Sequence of chain 1.C:
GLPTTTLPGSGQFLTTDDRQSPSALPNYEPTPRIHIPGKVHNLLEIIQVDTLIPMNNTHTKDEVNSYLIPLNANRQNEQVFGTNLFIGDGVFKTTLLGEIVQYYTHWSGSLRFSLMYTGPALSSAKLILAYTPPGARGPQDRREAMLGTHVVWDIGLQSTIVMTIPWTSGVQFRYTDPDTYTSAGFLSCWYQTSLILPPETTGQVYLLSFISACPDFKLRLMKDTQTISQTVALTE

This small molecule binds to this protein.
Small molecule (SMILES): Cc1cc(CCCCCOc2ccc(C3=NCCO3)cc2)on1

Sequence of chain 1.A:
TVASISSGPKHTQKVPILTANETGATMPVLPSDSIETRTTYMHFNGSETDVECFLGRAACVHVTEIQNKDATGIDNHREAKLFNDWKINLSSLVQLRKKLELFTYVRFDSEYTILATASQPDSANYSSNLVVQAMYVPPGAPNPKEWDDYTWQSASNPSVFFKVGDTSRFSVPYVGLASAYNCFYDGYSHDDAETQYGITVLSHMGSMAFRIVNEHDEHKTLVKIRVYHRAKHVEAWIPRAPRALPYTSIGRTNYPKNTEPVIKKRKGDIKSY

Binding-site contacts:
Ligand atom C5B contacts residue MET224 of chain 1.A at 3.9 Å (hydrophobic).
Ligand atom N2 contacts residue LEU106 of chain 1.A at 3.8 Å.
Ligand atom N3A contacts residue ALA24 of chain 1.C at 3.8 Å.
Ligand atom C5A contacts residue VAL176 of chain 1.A at 3.6 Å (hydrophobic).
Ligand atom N3A contacts residue PRO174 of chain 1.A at 3.7 Å.
Ligand atom C3C contacts residue TYR128 of chain 1.A at 3.4 Å (hydrophobic).
Ligand atom O1B contacts residue ILE104 of chain 1.A at 3.9 Å.
Ligand atom C5A contacts residue PHE186 of chain 1.A at 3.5 Å (hydrophobic).
Ligand atom N3A contacts residue PHE186 of chain 1.A at 4.0 Å.
Ligand atom C2B contacts residue VAL188 of chain 1.A at 3.5 Å (hydrophobic).
Ligand atom C3B contacts residue VAL188 of chain 1.A at 3.8 Å (hydrophobic).
Ligand atom O1A contacts residue PHE186 of chain 1.A at 3.0 Å.
Ligand atom C1B contacts residue VAL188 of chain 1.A at 3.8 Å (hydrophobic).
Ligand atom C6B contacts residue ILE104 of chain 1.A at 3.6 Å (hydrophobic).
Ligand atom C3B contacts residue TYR152 of chain 1.A at 3.7 Å (hydrophobic).
Ligand atom C4 contacts residue LEU106 of chain 1.A at 3.9 Å (hydrophobic).
Ligand atom C2A contacts residue PHE186 of chain 1.A at 3.3 Å (hydrophobic).
Ligand atom C6B contacts residue TYR128 of chain 1.A at 3.3 Å (hydrophobic).
Ligand atom C5B contacts residue PHE186 of chain 1.A at 3.9 Å (hydrophobic).
Ligand atom C2C contacts residue TYR197 of chain 1.A at 3.7 Å (hydrophobic).
Ligand atom O1B contacts residue TYR128 of chain 1.A at 3.4 Å (h-bond).
Ligand atom C5C contacts residue VAL191 of chain 1.A at 3.8 Å (hydrophobic).
Ligand atom N3A contacts residue TYR152 of chain 1.A at 3.5 Å.
Ligand atom C4C contacts residue VAL188 of chain 1.A at 3.7 Å (hydrophobic).
Ligand atom C4A contacts residue PRO174 of chain 1.A at 3.1 Å (hydrophobic).
Ligand atom C1C contacts residue LEU106 of chain 1.A at 3.8 Å (hydrophobic).
Ligand atom C5A contacts residue ALA150 of chain 1.A at 3.6 Å (hydrophobic).
Ligand atom O1 contacts residue MET221 of chain 1.A at 3.8 Å.
Ligand atom C5B contacts residue TYR128 of chain 1.A at 4.0 Å (hydrophobic).
Ligand atom C2A contacts residue TYR152 of chain 1.A at 3.6 Å (hydrophobic).
Ligand atom C4B contacts residue TYR152 of chain 1.A at 3.8 Å (hydrophobic).
Ligand atom C2C contacts residue MET221 of chain 1.A at 3.8 Å (hydrophobic).
Ligand atom O1 contacts residue LEU106 of chain 1.A at 3.8 Å.
Ligand atom C1B contacts residue ILE104 of chain 1.A at 4.0 Å (hydrophobic).
Ligand atom C4C contacts residue VAL191 of chain 1.A at 3.0 Å (hydrophobic).
Ligand atom C1B contacts residue TYR128 of chain 1.A at 3.6 Å (hydrophobic).
Ligand atom C1C contacts residue TYR128 of chain 1.A at 3.7 Å (hydrophobic).
Ligand atom C4 contacts residue TYR197 of chain 1.A at 3.8 Å (hydrophobic).
Ligand atom C5 contacts residue LEU106 of chain 1.A at 3.8 Å (hydrophobic).
Ligand atom C4B contacts residue PHE186 of chain 1.A at 3.6 Å (hydrophobic).